Binding-site contacts:
Ligand atom OXT contacts residue ASN13 of chain 1.A at 3.1 Å (h-bond).
Ligand atom OXT contacts residue LYS16 of chain 1.A at 3.1 Å (salt-bridge).
Ligand atom O contacts residue ASN13 of chain 1.A at 3.3 Å.
Ligand atom O contacts residue ASP15 of chain 1.A at 4.4 Å.
Ligand atom O contacts residue LYS16 of chain 1.A at 3.2 Å (salt-bridge).
Ligand atom CA contacts residue ALA64 of chain 1.A at 4.0 Å (hydrophobic).
Ligand atom OG contacts residue LEU263 of chain 1.A at 3.7 Å.
Ligand atom OG contacts residue ALA64 of chain 1.A at 3.8 Å.
Ligand atom CB contacts residue LEU263 of chain 1.A at 3.7 Å (hydrophobic).
Ligand atom O contacts residue TRP63 of chain 1.A at 3.5 Å.
Ligand atom OXT contacts residue ASP15 of chain 1.A at 3.7 Å.
Ligand atom CA contacts residue LYS16 of chain 1.A at 3.8 Å.
Ligand atom CB contacts residue ALA64 of chain 1.A at 4.3 Å (hydrophobic).
Ligand atom N contacts residue TRP63 of chain 1.A at 3.6 Å.
Ligand atom C contacts residue TRP63 of chain 1.A at 4.3 Å (hydrophobic).
Ligand atom N contacts residue ALA64 of chain 1.A at 2.7 Å (h-bond).
Ligand atom CB contacts residue LYS16 of chain 1.A at 3.3 Å.
Ligand atom C contacts residue ASP15 of chain 1.A at 4.4 Å.
Ligand atom C contacts residue LYS16 of chain 1.A at 3.1 Å.
Ligand atom C contacts residue ASN13 of chain 1.A at 3.9 Å.
Ligand atom N contacts residue LEU263 of chain 1.A at 4.4 Å.
Ligand atom O contacts residue LEU263 of chain 1.A at 4.4 Å.

This small molecule binds to this protein.
Small molecule (SMILES): N[C@@H](CO)C(=O)O

Sequence of chain 1.A:
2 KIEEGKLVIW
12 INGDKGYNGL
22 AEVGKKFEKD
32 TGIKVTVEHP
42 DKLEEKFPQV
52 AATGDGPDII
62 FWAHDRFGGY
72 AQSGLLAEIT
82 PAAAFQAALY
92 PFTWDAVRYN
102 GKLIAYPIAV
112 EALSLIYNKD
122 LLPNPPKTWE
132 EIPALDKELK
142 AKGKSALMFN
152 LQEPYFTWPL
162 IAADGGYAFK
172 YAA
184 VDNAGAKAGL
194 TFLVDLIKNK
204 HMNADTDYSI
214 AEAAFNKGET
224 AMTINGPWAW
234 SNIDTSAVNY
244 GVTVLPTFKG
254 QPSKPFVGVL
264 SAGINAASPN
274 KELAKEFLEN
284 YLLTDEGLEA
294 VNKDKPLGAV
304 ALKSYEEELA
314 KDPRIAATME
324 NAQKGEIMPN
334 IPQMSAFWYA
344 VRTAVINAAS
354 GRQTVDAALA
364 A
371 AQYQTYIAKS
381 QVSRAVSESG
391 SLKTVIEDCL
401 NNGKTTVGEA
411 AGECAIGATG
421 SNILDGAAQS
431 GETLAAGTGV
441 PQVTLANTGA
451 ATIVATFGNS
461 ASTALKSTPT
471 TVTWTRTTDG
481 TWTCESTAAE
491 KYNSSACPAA